Binding-site contacts:
Ligand atom O29 contacts residue ILE26 of chain 1.A at 3.3 Å.
Ligand atom C1 contacts residue LEU162 of chain 1.A at 3.7 Å (hydrophobic).
Ligand atom C24 contacts residue ASP106 of chain 1.A at 3.5 Å.
Ligand atom F31 contacts residue LEU82 of chain 1.A at 3.4 Å.
Ligand atom C10 contacts residue MET105 of chain 1.A at 3.4 Å (hydrophobic).
Ligand atom C22 contacts residue MET102 of chain 1.A at 3.6 Å (hydrophobic).
Ligand atom N14 contacts residue MET105 of chain 1.A at 2.9 Å (h-bond).
Ligand atom C27 contacts residue ASP106 of chain 1.A at 3.6 Å.
Ligand atom C5 contacts residue VAL152 of chain 1.A at 3.7 Å (hydrophobic).
Ligand atom C9 contacts residue MET105 of chain 1.A at 3.5 Å (hydrophobic).
Ligand atom C4 contacts residue LEU162 of chain 1.A at 3.8 Å (hydrophobic).
Ligand atom C25 contacts residue LEU100 of chain 1.A at 3.8 Å (hydrophobic).
Ligand atom C10 contacts residue GLU103 of chain 1.A at 3.7 Å.
Ligand atom C22 contacts residue LYS49 of chain 1.A at 3.8 Å.
Ligand atom C23 contacts residue MET105 of chain 1.A at 3.1 Å (hydrophobic).
Ligand atom N14 contacts residue LEU104 of chain 1.A at 3.8 Å.
Ligand atom C16 contacts residue MET105 of chain 1.A at 3.8 Å (hydrophobic).
Ligand atom C7 contacts residue VAL34 of chain 1.A at 3.6 Å (hydrophobic).
Ligand atom F31 contacts residue VAL101 of chain 1.A at 3.3 Å.
Ligand atom C25 contacts residue MET102 of chain 1.A at 3.7 Å (hydrophobic).
Ligand atom N11 contacts residue VAL34 of chain 1.A at 3.8 Å.
Ligand atom C6 contacts residue ALA47 of chain 1.A at 3.6 Å (hydrophobic).
Ligand atom C30 contacts residue ILE26 of chain 1.A at 3.9 Å (hydrophobic).
Ligand atom C23 contacts residue ASP106 of chain 1.A at 3.7 Å.
Ligand atom F31 contacts residue MET102 of chain 1.A at 3.5 Å.
Ligand atom C2 contacts residue VAL152 of chain 1.A at 3.7 Å (hydrophobic).
Ligand atom C6 contacts residue VAL152 of chain 1.A at 3.9 Å (hydrophobic).
Ligand atom F31 contacts residue ILE80 of chain 1.A at 3.9 Å.
Ligand atom N12 contacts residue VAL34 of chain 1.A at 3.4 Å.
Ligand atom C7 contacts residue LEU162 of chain 1.A at 3.6 Å (hydrophobic).
Ligand atom C22 contacts residue LEU100 of chain 1.A at 3.8 Å (hydrophobic).
Ligand atom C18 contacts residue LYS49 of chain 1.A at 3.5 Å.
Ligand atom C27 contacts residue GLN111 of chain 1.A at 3.8 Å.
Ligand atom F31 contacts residue LEU100 of chain 1.A at 3.4 Å.
Ligand atom C21 contacts residue ILE80 of chain 1.A at 3.4 Å (hydrophobic).
Ligand atom C24 contacts residue GLN111 of chain 1.A at 3.7 Å.
Ligand atom C22 contacts residue ALA47 of chain 1.A at 3.7 Å (hydrophobic).
Ligand atom C3 contacts residue LEU162 of chain 1.A at 3.5 Å (hydrophobic).
Ligand atom N12 contacts residue LEU162 of chain 1.A at 3.8 Å.
Ligand atom N13 contacts residue MET105 of chain 1.A at 2.8 Å (h-bond).

Sequence of chain 1.A:
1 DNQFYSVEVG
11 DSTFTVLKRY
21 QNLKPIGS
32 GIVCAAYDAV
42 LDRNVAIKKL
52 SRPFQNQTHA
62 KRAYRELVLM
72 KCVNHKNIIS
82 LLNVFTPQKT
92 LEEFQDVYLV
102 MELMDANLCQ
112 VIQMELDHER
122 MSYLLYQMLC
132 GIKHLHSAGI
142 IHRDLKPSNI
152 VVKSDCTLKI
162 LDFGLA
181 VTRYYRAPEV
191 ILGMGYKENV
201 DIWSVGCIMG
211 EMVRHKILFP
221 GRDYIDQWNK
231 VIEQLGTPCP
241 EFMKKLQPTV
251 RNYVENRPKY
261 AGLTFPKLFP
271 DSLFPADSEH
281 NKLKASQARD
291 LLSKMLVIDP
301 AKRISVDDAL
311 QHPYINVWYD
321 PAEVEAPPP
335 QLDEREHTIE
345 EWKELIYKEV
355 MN

A small-molecule ligand and the protein it binds are described below.
Small molecule (SMILES): COC1CCC(C(=O)Nc2cc(-c3ccnc(Nc4ccc(F)cc4)c3)ccn2)CC1